Binding-site contacts:
Ligand atom N1 contacts residue OXY1 of chain 1.W at 3.7 Å.
Ligand atom N8 contacts residue THR72 of chain 1.C at 3.4 Å (h-bond).
Ligand atom N9 contacts residue PHE183 of chain 1.D at 3.4 Å.
Ligand atom O6 contacts residue TYR10 of chain 1.C at 3.8 Å.
Ligand atom N8 contacts residue OXY1 of chain 1.W at 3.5 Å (h-bond).
Ligand atom N1 contacts residue GLN249 of chain 1.D at 2.9 Å (h-bond).
Ligand atom N8 contacts residue ALA71 of chain 1.C at 3.8 Å.
Ligand atom O6 contacts residue VAL69 of chain 1.C at 3.9 Å.
Ligand atom C5 contacts residue PHE183 of chain 1.D at 3.3 Å (hydrophobic).
Ligand atom N1 contacts residue PHE183 of chain 1.D at 3.6 Å.
Ligand atom N3 contacts residue ARG200 of chain 1.D at 3.1 Å (salt-bridge).
Ligand atom N7 contacts residue THR72 of chain 1.C at 2.9 Å (h-bond).
Ligand atom C4 contacts residue PHE183 of chain 1.D at 3.3 Å (hydrophobic).
Ligand atom O2 contacts residue GLN249 of chain 1.D at 3.7 Å.
Ligand atom C2 contacts residue GLN249 of chain 1.D at 3.8 Å.
Ligand atom N8 contacts residue PHE183 of chain 1.D at 3.6 Å.
Ligand atom C2 contacts residue PHE183 of chain 1.D at 3.7 Å (hydrophobic).
Ligand atom N7 contacts residue PHE183 of chain 1.D at 3.6 Å.
Ligand atom N9 contacts residue OXY1 of chain 1.W at 3.4 Å (h-bond).
Ligand atom N1 contacts residue GLN303 of chain 1.D at 3.9 Å.
Ligand atom N3 contacts residue OXY1 of chain 1.W at 3.7 Å.
Ligand atom C2 contacts residue ILE248 of chain 1.D at 3.8 Å (hydrophobic).
Ligand atom N3 contacts residue PHE183 of chain 1.D at 3.8 Å.
Ligand atom O6 contacts residue THR72 of chain 1.C at 3.7 Å.
Ligand atom N7 contacts residue ALA71 of chain 1.C at 3.6 Å.
Ligand atom C6 contacts residue OXY1 of chain 1.W at 3.5 Å.
Ligand atom C6 contacts residue GLN249 of chain 1.D at 3.7 Å.
Ligand atom N9 contacts residue LEU194 of chain 1.D at 3.8 Å.
Ligand atom O6 contacts residue GLN249 of chain 1.D at 3.0 Å (h-bond).
Ligand atom N7 contacts residue OXY1 of chain 1.W at 3.4 Å (h-bond).
Ligand atom C6 contacts residue PHE183 of chain 1.D at 3.5 Å (hydrophobic).
Ligand atom C4 contacts residue OXY1 of chain 1.W at 3.2 Å.
Ligand atom N8 contacts residue LEU194 of chain 1.D at 3.7 Å.
Ligand atom C4 contacts residue ASN275 of chain 1.D at 3.8 Å.
Ligand atom N3 contacts residue ASN275 of chain 1.D at 3.5 Å (h-bond).
Ligand atom O2 contacts residue SER247 of chain 1.D at 3.4 Å.
Ligand atom O2 contacts residue ARG200 of chain 1.D at 2.8 Å (salt-bridge).
Ligand atom C5 contacts residue OXY1 of chain 1.W at 3.2 Å.
Ligand atom C2 contacts residue ARG200 of chain 1.D at 3.5 Å.
Ligand atom O2 contacts residue ILE248 of chain 1.D at 2.7 Å (h-bond).

Sequence of chain 1.D:
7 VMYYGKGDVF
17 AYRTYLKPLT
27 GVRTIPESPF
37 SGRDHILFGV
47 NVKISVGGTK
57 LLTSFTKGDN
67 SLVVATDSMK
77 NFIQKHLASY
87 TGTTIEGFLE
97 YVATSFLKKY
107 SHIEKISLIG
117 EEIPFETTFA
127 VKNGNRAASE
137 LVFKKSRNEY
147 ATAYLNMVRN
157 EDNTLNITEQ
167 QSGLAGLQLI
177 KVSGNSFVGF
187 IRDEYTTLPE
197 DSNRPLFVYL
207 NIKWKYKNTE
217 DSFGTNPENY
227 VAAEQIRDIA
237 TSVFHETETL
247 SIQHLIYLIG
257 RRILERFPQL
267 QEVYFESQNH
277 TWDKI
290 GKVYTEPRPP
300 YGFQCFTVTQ

The small molecule below binds the protein below.
Small molecule (SMILES): O=c1[nH]c(=O)c2nn[nH]c2[nH]1

Sequence of chain 1.C:
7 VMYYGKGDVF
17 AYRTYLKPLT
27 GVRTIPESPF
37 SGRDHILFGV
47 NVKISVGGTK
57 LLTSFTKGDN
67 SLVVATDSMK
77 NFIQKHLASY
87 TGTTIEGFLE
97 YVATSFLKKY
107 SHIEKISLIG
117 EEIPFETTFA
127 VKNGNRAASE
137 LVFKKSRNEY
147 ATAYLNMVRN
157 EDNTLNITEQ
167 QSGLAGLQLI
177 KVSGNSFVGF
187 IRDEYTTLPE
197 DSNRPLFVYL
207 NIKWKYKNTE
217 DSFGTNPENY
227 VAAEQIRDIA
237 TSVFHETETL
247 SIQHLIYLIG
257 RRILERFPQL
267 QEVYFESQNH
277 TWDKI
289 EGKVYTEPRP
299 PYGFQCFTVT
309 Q